The protein below binds the small molecule below.
Small molecule (SMILES): O=P(O)(O)O/C=C(/O)CO

Sequence of chain 1.D:
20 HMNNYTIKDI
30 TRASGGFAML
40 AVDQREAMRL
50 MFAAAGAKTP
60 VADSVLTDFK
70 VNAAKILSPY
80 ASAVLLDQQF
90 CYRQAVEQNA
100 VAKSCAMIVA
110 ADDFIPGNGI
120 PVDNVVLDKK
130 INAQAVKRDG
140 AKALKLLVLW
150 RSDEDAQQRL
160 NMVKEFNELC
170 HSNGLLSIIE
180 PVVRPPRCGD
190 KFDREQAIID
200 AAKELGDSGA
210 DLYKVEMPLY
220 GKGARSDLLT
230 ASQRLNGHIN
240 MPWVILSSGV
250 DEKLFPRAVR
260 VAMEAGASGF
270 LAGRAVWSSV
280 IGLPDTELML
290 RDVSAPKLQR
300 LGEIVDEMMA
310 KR

Binding-site contacts:
Ligand atom O3 contacts residue GLY272 of chain 1.D at 3.5 Å (h-bond).
Ligand atom O2 contacts residue LEU84 of chain 1.D at 3.4 Å.
Ligand atom O4 contacts residue GLN43 of chain 1.D at 3.5 Å (h-bond).
Ligand atom O4 contacts residue GLY272 of chain 1.D at 3.6 Å.
Ligand atom C3 contacts residue ALA40 of chain 1.D at 3.7 Å (hydrophobic).
Ligand atom O3 contacts residue ALA40 of chain 1.D at 3.5 Å.
Ligand atom C1 contacts residue GLU179 of chain 1.D at 3.8 Å.
Ligand atom P1 contacts residue ARG273 of chain 1.D at 3.9 Å.
Ligand atom P1 contacts residue SER247 of chain 1.D at 3.7 Å.
Ligand atom C3 contacts residue LEU245 of chain 1.D at 4.1 Å (hydrophobic).
Ligand atom O4 contacts residue ARG273 of chain 1.D at 2.9 Å (salt-bridge).
Ligand atom O2 contacts residue ASP42 of chain 1.D at 2.8 Å (salt-bridge).
Ligand atom O4 contacts residue SER246 of chain 1.D at 3.8 Å.
Ligand atom O3 contacts residue GLN43 of chain 1.D at 3.4 Å (h-bond).
Ligand atom O5 contacts residue LEU245 of chain 1.D at 3.9 Å.
Ligand atom O6 contacts residue LEU245 of chain 1.D at 4.1 Å.
Ligand atom O6 contacts residue LEU270 of chain 1.D at 3.9 Å.
Ligand atom C2 contacts residue LYS213 of chain 1.D at 2.5 Å.
Ligand atom O5 contacts residue SER246 of chain 1.D at 4.0 Å.
Ligand atom C2 contacts residue ASP42 of chain 1.D at 3.3 Å.
Ligand atom O6 contacts residue ALA271 of chain 1.D at 3.4 Å.
Ligand atom O2 contacts residue LYS213 of chain 1.D at 2.7 Å (salt-bridge).
Ligand atom C2 contacts residue ALA40 of chain 1.D at 3.5 Å (hydrophobic).
Ligand atom C2 contacts residue GLN43 of chain 1.D at 3.9 Å.
Ligand atom O6 contacts residue SER246 of chain 1.D at 2.6 Å (h-bond).
Ligand atom O2 contacts residue LYS144 of chain 1.D at 3.3 Å (salt-bridge).
Ligand atom O5 contacts residue SER247 of chain 1.D at 2.6 Å (h-bond).
Ligand atom P1 contacts residue SER246 of chain 1.D at 3.6 Å.
Ligand atom O6 contacts residue ARG273 of chain 1.D at 3.9 Å.
Ligand atom O5 contacts residue ARG273 of chain 1.D at 3.7 Å.
Ligand atom O2 contacts residue GLU179 of chain 1.D at 3.6 Å (salt-bridge).
Ligand atom P1 contacts residue GLY272 of chain 1.D at 3.5 Å.
Ligand atom O6 contacts residue SER247 of chain 1.D at 3.5 Å (h-bond).
Ligand atom C3 contacts residue LEU270 of chain 1.D at 3.5 Å (hydrophobic).
Ligand atom C1 contacts residue LYS213 of chain 1.D at 1.3 Å.
Ligand atom C3 contacts residue LYS213 of chain 1.D at 2.5 Å.
Ligand atom O6 contacts residue GLY272 of chain 1.D at 2.9 Å (h-bond).
Ligand atom O4 contacts residue SER247 of chain 1.D at 3.6 Å.
Ligand atom O3 contacts residue LYS213 of chain 1.D at 3.8 Å.
Ligand atom C1 contacts residue ALA40 of chain 1.D at 3.7 Å (hydrophobic).